A small-molecule ligand and the protein it binds are described below.
Small molecule (SMILES): OC[C@H]1O[C@H](O[C@H]2[C@H](O)[C@@H](O)[C@@H](O)O[C@@H]2CO)[C@H](O)[C@@H](O)[C@@H]1O

Sequence of chain 1.A:
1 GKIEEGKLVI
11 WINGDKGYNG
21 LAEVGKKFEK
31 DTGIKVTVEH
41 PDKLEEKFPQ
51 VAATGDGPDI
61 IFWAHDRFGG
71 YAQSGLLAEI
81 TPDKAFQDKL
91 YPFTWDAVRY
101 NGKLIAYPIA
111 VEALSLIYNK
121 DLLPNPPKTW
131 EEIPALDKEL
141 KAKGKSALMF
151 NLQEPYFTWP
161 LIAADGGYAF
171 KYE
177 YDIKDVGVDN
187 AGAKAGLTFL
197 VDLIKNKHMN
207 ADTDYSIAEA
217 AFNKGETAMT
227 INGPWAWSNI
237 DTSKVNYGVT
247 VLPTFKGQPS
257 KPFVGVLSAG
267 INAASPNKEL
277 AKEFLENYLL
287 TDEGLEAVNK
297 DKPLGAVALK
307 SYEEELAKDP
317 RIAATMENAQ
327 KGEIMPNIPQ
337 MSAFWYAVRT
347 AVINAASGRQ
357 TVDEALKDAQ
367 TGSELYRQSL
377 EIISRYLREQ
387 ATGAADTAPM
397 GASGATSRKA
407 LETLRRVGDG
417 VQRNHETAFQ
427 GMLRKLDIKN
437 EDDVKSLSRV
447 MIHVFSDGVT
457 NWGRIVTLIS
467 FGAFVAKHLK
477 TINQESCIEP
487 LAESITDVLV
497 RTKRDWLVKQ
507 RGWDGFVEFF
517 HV

Binding-site contacts:
Ligand atom O2 contacts residue ALA64 of chain 1.A at 3.3 Å.
Ligand atom C6 contacts residue ARG345 of chain 1.A at 3.8 Å.
Ligand atom O3 contacts residue ALA64 of chain 1.A at 3.3 Å.
Ligand atom C2 contacts residue ASP66 of chain 1.A at 3.4 Å.
Ligand atom C2 contacts residue GLU112 of chain 1.A at 3.4 Å.
Ligand atom O3 contacts residue TRP63 of chain 1.A at 3.3 Å (h-bond).
Ligand atom O4 contacts residue ARG345 of chain 1.A at 3.3 Å (salt-bridge).
Ligand atom O2 contacts residue ASP66 of chain 1.A at 2.7 Å (salt-bridge).
Ligand atom C6 contacts residue TRP341 of chain 1.A at 3.6 Å (hydrophobic).
Ligand atom C1 contacts residue TYR156 of chain 1.A at 3.5 Å (hydrophobic).
Ligand atom O1 contacts residue LYS16 of chain 1.A at 3.0 Å (salt-bridge).
Ligand atom O6 contacts residue PRO155 of chain 1.A at 3.2 Å.
Ligand atom C6 contacts residue PRO155 of chain 1.A at 3.8 Å (hydrophobic).
Ligand atom O2 contacts residue GLU112 of chain 1.A at 2.6 Å (salt-bridge).
Ligand atom O3 contacts residue GLU112 of chain 1.A at 3.7 Å.
Ligand atom O3 contacts residue TRP341 of chain 1.A at 3.8 Å.
Ligand atom C1 contacts residue LYS16 of chain 1.A at 3.6 Å.
Ligand atom C6 contacts residue PHE157 of chain 1.A at 3.9 Å (hydrophobic).
Ligand atom O4 contacts residue TRP341 of chain 1.A at 3.9 Å.
Ligand atom O6 contacts residue PHE157 of chain 1.A at 3.8 Å.
Ligand atom O6 contacts residue GLU154 of chain 1.A at 2.7 Å (salt-bridge).
Ligand atom C1 contacts residue TRP231 of chain 1.A at 3.8 Å (hydrophobic).
Ligand atom C4 contacts residue ARG67 of chain 1.A at 3.8 Å.
Ligand atom C2 contacts residue LYS16 of chain 1.A at 3.7 Å.
Ligand atom O2 contacts residue LYS16 of chain 1.A at 2.7 Å (salt-bridge).
Ligand atom O3 contacts residue ARG67 of chain 1.A at 2.8 Å (salt-bridge).
Ligand atom C1 contacts residue ASP15 of chain 1.A at 3.4 Å.
Ligand atom O3 contacts residue ASP66 of chain 1.A at 2.6 Å (salt-bridge).
Ligand atom O1 contacts residue ASP15 of chain 1.A at 2.8 Å (salt-bridge).
Ligand atom O2 contacts residue TRP63 of chain 1.A at 3.3 Å (h-bond).
Ligand atom C3 contacts residue ASP66 of chain 1.A at 3.5 Å.
Ligand atom C3 contacts residue TRP63 of chain 1.A at 3.6 Å (hydrophobic).
Ligand atom O4 contacts residue ARG67 of chain 1.A at 2.7 Å (salt-bridge).
Ligand atom C6 contacts residue TYR156 of chain 1.A at 3.8 Å (hydrophobic).
Ligand atom O1 contacts residue ASN13 of chain 1.A at 3.5 Å (h-bond).
Ligand atom C4 contacts residue TRP341 of chain 1.A at 3.5 Å (hydrophobic).
Ligand atom C2 contacts residue TRP231 of chain 1.A at 3.9 Å (hydrophobic).
Ligand atom O5 contacts residue TYR156 of chain 1.A at 3.3 Å.
Ligand atom C6 contacts residue GLU154 of chain 1.A at 3.4 Å.
Ligand atom O6 contacts residue TYR156 of chain 1.A at 3.1 Å (h-bond).